This small molecule binds to this protein.
Small molecule (SMILES): COc1ccnc(NC(=O)Cc2ccc3ccccc3c2)c1

Binding-site contacts:
Ligand atom C10 contacts residue PRO168 of chain 1.A at 3.8 Å (hydrophobic).
Ligand atom C9 contacts residue LEU167 of chain 1.A at 4.1 Å (hydrophobic).
Ligand atom C16 contacts residue ALA191 of chain 1.A at 3.9 Å (hydrophobic).
Ligand atom O contacts residue MET49 of chain 1.A at 3.5 Å.
Ligand atom C6 contacts residue MET165 of chain 1.A at 4.0 Å (hydrophobic).
Ligand atom C4 contacts residue GLU166 of chain 1.A at 3.7 Å.
Ligand atom C4 contacts residue MET165 of chain 1.A at 3.9 Å (hydrophobic).
Ligand atom C8 contacts residue GLU166 of chain 1.A at 3.4 Å.
Ligand atom N contacts residue MET165 of chain 1.A at 3.6 Å.
Ligand atom C2 contacts residue HIS164 of chain 1.A at 3.7 Å.
Ligand atom O1 contacts residue GLN189 of chain 1.A at 3.2 Å.
Ligand atom C17 contacts residue MET165 of chain 1.A at 3.9 Å (hydrophobic).
Ligand atom C9 contacts residue PRO168 of chain 1.A at 3.6 Å (hydrophobic).
Ligand atom C5 contacts residue MET165 of chain 1.A at 3.8 Å (hydrophobic).
Ligand atom O1 contacts residue ARG188 of chain 1.A at 4.2 Å.
Ligand atom N contacts residue DMS1 of chain 1.F at 4.1 Å.
Ligand atom C8 contacts residue PRO168 of chain 1.A at 3.7 Å (hydrophobic).
Ligand atom N contacts residue GLU166 of chain 1.A at 2.9 Å (salt-bridge).
Ligand atom C15 contacts residue ALA191 of chain 1.A at 4.2 Å (hydrophobic).
Ligand atom C6 contacts residue THR190 of chain 1.A at 3.5 Å.
Ligand atom C2 contacts residue DMS1 of chain 1.F at 4.1 Å.
Ligand atom C7 contacts residue PRO168 of chain 1.A at 4.2 Å (hydrophobic).
Ligand atom N1 contacts residue GLU166 of chain 1.A at 2.8 Å (salt-bridge).
Ligand atom C contacts residue MET49 of chain 1.A at 3.9 Å (hydrophobic).
Ligand atom N1 contacts residue MET165 of chain 1.A at 3.6 Å.
Ligand atom C3 contacts residue HIS164 of chain 1.A at 3.6 Å.
Ligand atom C3 contacts residue MET165 of chain 1.A at 3.7 Å (hydrophobic).
Ligand atom C contacts residue HIS41 of chain 1.A at 4.0 Å.
Ligand atom C6 contacts residue GLU166 of chain 1.A at 3.4 Å.
Ligand atom C16 contacts residue THR190 of chain 1.A at 3.5 Å.
Ligand atom C1 contacts residue MET165 of chain 1.A at 4.2 Å (hydrophobic).
Ligand atom C5 contacts residue GLU166 of chain 1.A at 3.6 Å.
Ligand atom C15 contacts residue PRO168 of chain 1.A at 4.1 Å (hydrophobic).
Ligand atom C8 contacts residue LEU167 of chain 1.A at 3.9 Å (hydrophobic).
Ligand atom C7 contacts residue GLU166 of chain 1.A at 3.9 Å.
Ligand atom C7 contacts residue THR190 of chain 1.A at 3.9 Å.
Ligand atom C14 contacts residue ALA191 of chain 1.A at 4.0 Å (hydrophobic).
Ligand atom C5 contacts residue GLN189 of chain 1.A at 4.2 Å.
Ligand atom C3 contacts residue GLU166 of chain 1.A at 3.5 Å.
Ligand atom C3 contacts residue DMS1 of chain 1.F at 3.5 Å.

Sequence of chain 1.A:
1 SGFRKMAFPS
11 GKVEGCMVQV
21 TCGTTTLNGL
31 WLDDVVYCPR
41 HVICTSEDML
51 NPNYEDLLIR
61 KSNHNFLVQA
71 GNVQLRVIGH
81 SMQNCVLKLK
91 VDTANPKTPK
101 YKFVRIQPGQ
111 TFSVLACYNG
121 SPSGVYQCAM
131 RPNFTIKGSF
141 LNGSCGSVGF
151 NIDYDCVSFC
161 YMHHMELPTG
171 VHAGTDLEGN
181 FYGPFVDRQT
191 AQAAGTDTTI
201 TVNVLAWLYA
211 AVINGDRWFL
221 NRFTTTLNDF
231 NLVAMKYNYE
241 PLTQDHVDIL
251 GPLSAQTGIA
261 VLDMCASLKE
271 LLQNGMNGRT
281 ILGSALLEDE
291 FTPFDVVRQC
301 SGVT